The small molecule below binds the protein below.
Small molecule (SMILES): CC(=O)N[C@H]1[C@H](O[C@H]2[C@H](O)[C@@H](NC(C)=O)CO[C@@H]2CO[C@@H]2O[C@@H](C)[C@@H](O)[C@@H](O)[C@@H]2O)O[C@H](CO)[C@@H](O)[C@@H]1O

Binding-site contacts:
Ligand atom C4 contacts residue ASN88 of chain 1.A at 4.2 Å.
Ligand atom C7 contacts residue ASN88 of chain 1.A at 3.8 Å.
Ligand atom C6 contacts residue THR87 of chain 1.A at 4.4 Å.
Ligand atom C5 contacts residue ASN88 of chain 1.A at 3.6 Å.
Ligand atom C6 contacts residue GLN86 of chain 1.A at 3.8 Å.
Ligand atom O5 contacts residue GLN86 of chain 1.A at 4.4 Å.
Ligand atom N2 contacts residue ASN88 of chain 1.A at 3.1 Å (h-bond).
Ligand atom C6 contacts residue GLN86 of chain 1.A at 3.6 Å.
Ligand atom O7 contacts residue ASN88 of chain 1.A at 4.0 Å.
Ligand atom C1 contacts residue ASN88 of chain 1.A at 1.4 Å.
Ligand atom C2 contacts residue ASN88 of chain 1.A at 2.6 Å.
Ligand atom O5 contacts residue GLN86 of chain 1.A at 4.3 Å.
Ligand atom O5 contacts residue ASN88 of chain 1.A at 2.3 Å (h-bond).
Ligand atom C3 contacts residue ASN88 of chain 1.A at 3.9 Å.
Ligand atom C8 contacts residue LYS43 of chain 1.A at 4.0 Å.

Sequence of chain 1.A:
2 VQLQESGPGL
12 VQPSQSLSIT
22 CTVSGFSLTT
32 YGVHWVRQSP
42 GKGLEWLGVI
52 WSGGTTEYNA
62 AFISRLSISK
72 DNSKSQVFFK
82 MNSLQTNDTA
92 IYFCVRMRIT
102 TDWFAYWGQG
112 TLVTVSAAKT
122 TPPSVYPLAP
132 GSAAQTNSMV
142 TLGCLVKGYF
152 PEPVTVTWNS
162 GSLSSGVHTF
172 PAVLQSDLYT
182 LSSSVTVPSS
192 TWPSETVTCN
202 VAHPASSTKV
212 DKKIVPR